Binding-site contacts:
Ligand atom CBT contacts residue ARG514 of chain 1.B at 3.6 Å.
Ligand atom OAH contacts residue ARG514 of chain 1.B at 3.9 Å.
Ligand atom CBQ contacts residue TYR468 of chain 1.B at 3.9 Å (hydrophobic).
Ligand atom CBP contacts residue THR507 of chain 1.B at 3.7 Å.
Ligand atom CBR contacts residue TYR511 of chain 1.B at 3.9 Å (hydrophobic).
Ligand atom OAI contacts residue TYR511 of chain 1.B at 3.2 Å.
Ligand atom OAE contacts residue VAL503 of chain 1.B at 3.7 Å.
Ligand atom CBM contacts residue TYR468 of chain 1.B at 3.9 Å (hydrophobic).
Ligand atom OAF contacts residue PHE544 of chain 1.A at 3.7 Å.
Ligand atom CBL contacts residue ALA625 of chain 1.A at 3.7 Å (hydrophobic).
Ligand atom CBC contacts residue PHE544 of chain 1.A at 3.9 Å (hydrophobic).
Ligand atom CBF contacts residue LEU622 of chain 1.A at 3.6 Å (hydrophobic).
Ligand atom CBI contacts residue LEU628 of chain 1.A at 3.6 Å (hydrophobic).
Ligand atom CBR contacts residue ASN508 of chain 1.B at 3.5 Å.
Ligand atom CBS contacts residue TYR511 of chain 1.B at 3.8 Å (hydrophobic).
Ligand atom OAD contacts residue MET504 of chain 1.B at 3.1 Å.
Ligand atom CBC contacts residue LEU629 of chain 1.A at 3.6 Å (hydrophobic).
Ligand atom CBN contacts residue TYR468 of chain 1.B at 3.9 Å (hydrophobic).
Ligand atom CAS contacts residue TYR468 of chain 1.B at 3.3 Å (hydrophobic).
Ligand atom OAE contacts residue MET504 of chain 1.B at 3.2 Å.
Ligand atom CBP contacts residue ASN508 of chain 1.B at 3.8 Å.
Ligand atom OAE contacts residue THR507 of chain 1.B at 2.9 Å (h-bond).
Ligand atom CBP contacts residue LEU472 of chain 1.B at 3.9 Å (hydrophobic).
Ligand atom CBM contacts residue LEU510 of chain 1.B at 3.9 Å (hydrophobic).
Ligand atom CAZ contacts residue THR507 of chain 1.B at 3.7 Å.
Ligand atom CAZ contacts residue MET504 of chain 1.B at 3.9 Å (hydrophobic).
Ligand atom CAL contacts residue TYR468 of chain 1.B at 3.9 Å (hydrophobic).
Ligand atom CBD contacts residue PHE464 of chain 1.B at 3.4 Å (hydrophobic).
Ligand atom OAG contacts residue TYR468 of chain 1.B at 2.4 Å (h-bond).
Ligand atom CBQ contacts residue SER469 of chain 1.B at 3.9 Å.
Ligand atom OAI contacts residue SER469 of chain 1.B at 2.9 Å.
Ligand atom CBK contacts residue TYR468 of chain 1.B at 3.3 Å (hydrophobic).
Ligand atom CBL contacts residue LEU628 of chain 1.A at 3.6 Å (hydrophobic).
Ligand atom OAG contacts residue LEU472 of chain 1.B at 3.1 Å.
Ligand atom OAH contacts residue SER469 of chain 1.B at 3.2 Å.
Ligand atom CBT contacts residue SER523 of chain 1.B at 3.0 Å.
Ligand atom CBF contacts residue PHE548 of chain 1.A at 3.6 Å (hydrophobic).
Ligand atom CBO contacts residue TYR468 of chain 1.B at 3.5 Å (hydrophobic).
Ligand atom CBS contacts residue SER469 of chain 1.B at 3.8 Å.
Ligand atom CAU contacts residue THR507 of chain 1.B at 3.2 Å.

A protein and the small-molecule ligand that binds it are described below.
Small molecule (SMILES): C=C(C)[C@]12C[C@@H](C)[C@@]34O[C@](Cc5ccccc5)(O[C@@H]1[C@@H]3C=C(COC(=O)Cc1ccc(O)c(OC)c1)C[C@]1(O)C(=O)C(C)=C[C@@H]41)O2

Sequence of chain 1.A:
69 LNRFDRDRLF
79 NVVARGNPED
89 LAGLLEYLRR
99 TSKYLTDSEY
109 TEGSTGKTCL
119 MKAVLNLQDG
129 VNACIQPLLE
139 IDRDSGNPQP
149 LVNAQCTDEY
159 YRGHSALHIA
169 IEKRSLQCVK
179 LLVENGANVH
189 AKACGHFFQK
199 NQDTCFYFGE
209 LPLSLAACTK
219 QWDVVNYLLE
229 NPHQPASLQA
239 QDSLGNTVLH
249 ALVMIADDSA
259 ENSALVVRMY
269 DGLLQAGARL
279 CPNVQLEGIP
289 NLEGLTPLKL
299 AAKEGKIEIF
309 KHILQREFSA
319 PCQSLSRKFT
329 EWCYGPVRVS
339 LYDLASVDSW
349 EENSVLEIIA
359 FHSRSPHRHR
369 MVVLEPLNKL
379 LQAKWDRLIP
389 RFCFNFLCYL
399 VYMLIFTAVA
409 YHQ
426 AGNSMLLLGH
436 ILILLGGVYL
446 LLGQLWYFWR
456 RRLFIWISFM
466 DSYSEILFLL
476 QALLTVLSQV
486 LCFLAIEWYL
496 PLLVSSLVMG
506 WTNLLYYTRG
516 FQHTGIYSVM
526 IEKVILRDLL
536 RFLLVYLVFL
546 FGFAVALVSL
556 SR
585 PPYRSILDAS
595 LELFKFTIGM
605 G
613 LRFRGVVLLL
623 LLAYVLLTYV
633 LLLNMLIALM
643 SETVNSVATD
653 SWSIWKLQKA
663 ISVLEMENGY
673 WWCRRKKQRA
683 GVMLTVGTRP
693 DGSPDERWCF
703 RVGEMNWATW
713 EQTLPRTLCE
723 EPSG

Sequence of chain 1.B:
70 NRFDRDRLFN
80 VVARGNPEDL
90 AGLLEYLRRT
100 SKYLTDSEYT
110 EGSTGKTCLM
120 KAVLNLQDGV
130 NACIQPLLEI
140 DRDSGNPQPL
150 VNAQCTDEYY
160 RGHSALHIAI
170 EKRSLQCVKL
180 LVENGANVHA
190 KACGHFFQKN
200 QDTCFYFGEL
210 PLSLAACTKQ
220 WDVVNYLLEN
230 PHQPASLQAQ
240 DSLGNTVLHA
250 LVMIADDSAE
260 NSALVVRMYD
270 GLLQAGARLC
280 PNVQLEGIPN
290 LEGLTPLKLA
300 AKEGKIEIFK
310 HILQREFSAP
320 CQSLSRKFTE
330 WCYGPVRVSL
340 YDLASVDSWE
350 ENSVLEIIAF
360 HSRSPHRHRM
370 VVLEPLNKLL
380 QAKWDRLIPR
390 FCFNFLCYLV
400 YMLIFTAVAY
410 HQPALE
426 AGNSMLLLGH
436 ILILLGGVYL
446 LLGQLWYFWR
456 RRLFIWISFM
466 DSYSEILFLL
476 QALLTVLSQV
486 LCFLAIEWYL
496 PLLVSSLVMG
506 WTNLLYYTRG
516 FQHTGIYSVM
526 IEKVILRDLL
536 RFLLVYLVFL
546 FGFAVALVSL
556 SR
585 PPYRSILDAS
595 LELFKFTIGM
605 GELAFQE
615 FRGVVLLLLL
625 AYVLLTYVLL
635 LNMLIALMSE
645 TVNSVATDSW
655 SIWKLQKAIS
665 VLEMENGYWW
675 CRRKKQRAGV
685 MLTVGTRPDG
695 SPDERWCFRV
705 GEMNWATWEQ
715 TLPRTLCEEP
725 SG